Sequence of chain 1.D:
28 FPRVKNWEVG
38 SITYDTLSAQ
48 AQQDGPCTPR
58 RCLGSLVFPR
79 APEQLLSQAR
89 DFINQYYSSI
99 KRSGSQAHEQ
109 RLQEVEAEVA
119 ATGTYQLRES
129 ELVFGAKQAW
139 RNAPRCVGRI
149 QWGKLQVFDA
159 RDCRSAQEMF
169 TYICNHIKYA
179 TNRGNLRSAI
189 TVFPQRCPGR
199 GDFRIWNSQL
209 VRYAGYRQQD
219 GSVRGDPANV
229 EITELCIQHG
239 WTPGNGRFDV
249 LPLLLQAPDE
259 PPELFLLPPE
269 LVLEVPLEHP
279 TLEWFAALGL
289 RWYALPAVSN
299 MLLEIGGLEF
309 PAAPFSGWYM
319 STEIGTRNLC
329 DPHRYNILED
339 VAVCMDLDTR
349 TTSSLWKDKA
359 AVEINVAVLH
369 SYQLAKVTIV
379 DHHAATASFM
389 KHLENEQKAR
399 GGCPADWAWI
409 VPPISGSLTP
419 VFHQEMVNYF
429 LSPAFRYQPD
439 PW

Binding-site contacts:
Ligand atom C03 contacts residue PRO294 of chain 1.D at 3.8 Å (hydrophobic).
Ligand atom C07 contacts residue HEM1 of chain 1.LA at 3.7 Å.
Ligand atom C08 contacts residue HEM1 of chain 1.LA at 3.6 Å.
Ligand atom N02 contacts residue MET318 of chain 1.D at 4.0 Å.
Ligand atom N02 contacts residue GLU321 of chain 1.D at 2.8 Å (salt-bridge).
Ligand atom C15 contacts residue HEM1 of chain 1.LA at 3.0 Å.
Ligand atom C13 contacts residue HEM1 of chain 1.LA at 3.1 Å.
Ligand atom C15 contacts residue VAL296 of chain 1.D at 3.8 Å (hydrophobic).
Ligand atom C16 contacts residue VAL296 of chain 1.D at 3.5 Å (hydrophobic).
Ligand atom C02 contacts residue PRO294 of chain 1.D at 3.8 Å (hydrophobic).
Ligand atom C04 contacts residue HEM1 of chain 1.LA at 4.0 Å.
Ligand atom N02 contacts residue PRO294 of chain 1.D at 4.0 Å.
Ligand atom C12 contacts residue HEM1 of chain 1.LA at 3.3 Å.
Ligand atom N01 contacts residue PRO294 of chain 1.D at 4.0 Å.
Ligand atom C09 contacts residue VAL296 of chain 1.D at 3.7 Å (hydrophobic).
Ligand atom C02 contacts residue GLU321 of chain 1.D at 3.6 Å.
Ligand atom C06 contacts residue GLU321 of chain 1.D at 3.4 Å.
Ligand atom C16 contacts residue HEM1 of chain 1.LA at 3.3 Å.
Ligand atom C02 contacts residue TRP316 of chain 1.D at 3.7 Å (hydrophobic).
Ligand atom C10 contacts residue HEM1 of chain 1.LA at 3.2 Å.
Ligand atom F18 contacts residue HEM1 of chain 1.LA at 4.0 Å.
Ligand atom C07 contacts residue PRO294 of chain 1.D at 3.9 Å (hydrophobic).
Ligand atom C07 contacts residue GLY315 of chain 1.D at 3.8 Å.
Ligand atom C07 contacts residue PHE313 of chain 1.D at 3.6 Å (hydrophobic).
Ligand atom F18 contacts residue TYR435 of chain 1.D at 3.5 Å.
Ligand atom C05 contacts residue VAL296 of chain 1.D at 3.5 Å (hydrophobic).
Ligand atom C15 contacts residue ASN298 of chain 1.D at 4.1 Å.
Ligand atom C14 contacts residue HEM1 of chain 1.LA at 3.6 Å.
Ligand atom C08 contacts residue GLU321 of chain 1.D at 3.2 Å.
Ligand atom N02 contacts residue TYR317 of chain 1.D at 3.7 Å.
Ligand atom F17 contacts residue ASN298 of chain 1.D at 3.8 Å.
Ligand atom C07 contacts residue SER314 of chain 1.D at 4.0 Å.
Ligand atom C02 contacts residue HEM1 of chain 1.LA at 3.7 Å.
Ligand atom N02 contacts residue TRP316 of chain 1.D at 2.7 Å (h-bond).
Ligand atom N02 contacts residue HEM1 of chain 1.LA at 3.4 Å.
Ligand atom C09 contacts residue HEM1 of chain 1.LA at 3.6 Å.
Ligand atom N01 contacts residue GLU321 of chain 1.D at 2.7 Å (salt-bridge).
Ligand atom C03 contacts residue TRP316 of chain 1.D at 4.0 Å (hydrophobic).
Ligand atom C03 contacts residue HEM1 of chain 1.LA at 3.4 Å.
Ligand atom N11 contacts residue HEM1 of chain 1.LA at 2.8 Å (h-bond).

This protein binds this small molecule.
Small molecule (SMILES): Cc1cc(N)nc(CCCN2CCC(F)(F)CC2)c1